This protein binds this small molecule.
Small molecule (SMILES): CC(=O)N[C@H]1[C@H](O[C@H]2[C@H](O)[C@@H](NC(C)=O)CO[C@@H]2CO)O[C@H](CO)[C@@H](O)[C@@H]1O

Binding-site contacts:
Ligand atom O4 contacts residue ALA706 of chain 1.C at 4.1 Å.
Ligand atom C5 contacts residue ASN1074 of chain 1.C at 3.6 Å.
Ligand atom C6 contacts residue ALA706 of chain 1.C at 4.3 Å (hydrophobic).
Ligand atom C5 contacts residue ALA706 of chain 1.C at 3.7 Å (hydrophobic).
Ligand atom C2 contacts residue ASN1074 of chain 1.C at 2.5 Å.
Ligand atom O5 contacts residue ASN1074 of chain 1.C at 2.3 Å (h-bond).
Ligand atom C8 contacts residue ASN1074 of chain 1.C at 4.1 Å.
Ligand atom C4 contacts residue ALA706 of chain 1.C at 4.4 Å (hydrophobic).
Ligand atom O7 contacts residue ASN1074 of chain 1.C at 3.8 Å.
Ligand atom C8 contacts residue LYS1073 of chain 1.C at 4.3 Å.
Ligand atom C3 contacts residue ASN1074 of chain 1.C at 3.8 Å.
Ligand atom C4 contacts residue ASN1074 of chain 1.C at 4.2 Å.
Ligand atom C1 contacts residue ASN1074 of chain 1.C at 1.4 Å.
Ligand atom N2 contacts residue ASN1074 of chain 1.C at 2.9 Å (h-bond).
Ligand atom C7 contacts residue ASN1074 of chain 1.C at 3.6 Å.
Ligand atom C8 contacts residue GLU1072 of chain 1.C at 3.3 Å.

Sequence of chain 1.C:
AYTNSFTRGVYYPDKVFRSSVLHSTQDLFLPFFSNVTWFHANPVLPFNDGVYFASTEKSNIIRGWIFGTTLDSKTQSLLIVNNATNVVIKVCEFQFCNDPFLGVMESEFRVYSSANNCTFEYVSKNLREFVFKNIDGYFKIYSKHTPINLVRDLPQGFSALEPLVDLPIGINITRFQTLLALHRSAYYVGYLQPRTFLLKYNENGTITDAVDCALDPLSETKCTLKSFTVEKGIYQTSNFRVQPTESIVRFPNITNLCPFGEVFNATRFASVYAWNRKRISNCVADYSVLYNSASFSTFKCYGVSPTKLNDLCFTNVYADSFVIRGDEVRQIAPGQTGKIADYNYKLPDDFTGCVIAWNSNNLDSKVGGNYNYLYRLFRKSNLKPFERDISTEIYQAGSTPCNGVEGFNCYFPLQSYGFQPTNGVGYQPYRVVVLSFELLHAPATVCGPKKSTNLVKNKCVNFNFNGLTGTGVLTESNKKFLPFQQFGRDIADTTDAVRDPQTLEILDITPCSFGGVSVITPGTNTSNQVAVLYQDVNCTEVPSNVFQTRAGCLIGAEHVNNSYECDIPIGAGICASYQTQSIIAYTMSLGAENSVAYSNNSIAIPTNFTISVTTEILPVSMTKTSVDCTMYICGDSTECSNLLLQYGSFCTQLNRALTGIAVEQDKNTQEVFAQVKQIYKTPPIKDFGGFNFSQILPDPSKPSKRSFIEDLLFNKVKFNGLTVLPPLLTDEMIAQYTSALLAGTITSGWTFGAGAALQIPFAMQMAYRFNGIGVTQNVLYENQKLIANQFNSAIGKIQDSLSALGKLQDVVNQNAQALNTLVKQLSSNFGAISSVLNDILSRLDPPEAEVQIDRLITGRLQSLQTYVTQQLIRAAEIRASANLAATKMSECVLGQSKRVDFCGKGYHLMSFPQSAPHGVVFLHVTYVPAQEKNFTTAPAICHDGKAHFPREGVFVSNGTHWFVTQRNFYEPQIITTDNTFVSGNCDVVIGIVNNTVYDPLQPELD